Sequence of chain 1.G:
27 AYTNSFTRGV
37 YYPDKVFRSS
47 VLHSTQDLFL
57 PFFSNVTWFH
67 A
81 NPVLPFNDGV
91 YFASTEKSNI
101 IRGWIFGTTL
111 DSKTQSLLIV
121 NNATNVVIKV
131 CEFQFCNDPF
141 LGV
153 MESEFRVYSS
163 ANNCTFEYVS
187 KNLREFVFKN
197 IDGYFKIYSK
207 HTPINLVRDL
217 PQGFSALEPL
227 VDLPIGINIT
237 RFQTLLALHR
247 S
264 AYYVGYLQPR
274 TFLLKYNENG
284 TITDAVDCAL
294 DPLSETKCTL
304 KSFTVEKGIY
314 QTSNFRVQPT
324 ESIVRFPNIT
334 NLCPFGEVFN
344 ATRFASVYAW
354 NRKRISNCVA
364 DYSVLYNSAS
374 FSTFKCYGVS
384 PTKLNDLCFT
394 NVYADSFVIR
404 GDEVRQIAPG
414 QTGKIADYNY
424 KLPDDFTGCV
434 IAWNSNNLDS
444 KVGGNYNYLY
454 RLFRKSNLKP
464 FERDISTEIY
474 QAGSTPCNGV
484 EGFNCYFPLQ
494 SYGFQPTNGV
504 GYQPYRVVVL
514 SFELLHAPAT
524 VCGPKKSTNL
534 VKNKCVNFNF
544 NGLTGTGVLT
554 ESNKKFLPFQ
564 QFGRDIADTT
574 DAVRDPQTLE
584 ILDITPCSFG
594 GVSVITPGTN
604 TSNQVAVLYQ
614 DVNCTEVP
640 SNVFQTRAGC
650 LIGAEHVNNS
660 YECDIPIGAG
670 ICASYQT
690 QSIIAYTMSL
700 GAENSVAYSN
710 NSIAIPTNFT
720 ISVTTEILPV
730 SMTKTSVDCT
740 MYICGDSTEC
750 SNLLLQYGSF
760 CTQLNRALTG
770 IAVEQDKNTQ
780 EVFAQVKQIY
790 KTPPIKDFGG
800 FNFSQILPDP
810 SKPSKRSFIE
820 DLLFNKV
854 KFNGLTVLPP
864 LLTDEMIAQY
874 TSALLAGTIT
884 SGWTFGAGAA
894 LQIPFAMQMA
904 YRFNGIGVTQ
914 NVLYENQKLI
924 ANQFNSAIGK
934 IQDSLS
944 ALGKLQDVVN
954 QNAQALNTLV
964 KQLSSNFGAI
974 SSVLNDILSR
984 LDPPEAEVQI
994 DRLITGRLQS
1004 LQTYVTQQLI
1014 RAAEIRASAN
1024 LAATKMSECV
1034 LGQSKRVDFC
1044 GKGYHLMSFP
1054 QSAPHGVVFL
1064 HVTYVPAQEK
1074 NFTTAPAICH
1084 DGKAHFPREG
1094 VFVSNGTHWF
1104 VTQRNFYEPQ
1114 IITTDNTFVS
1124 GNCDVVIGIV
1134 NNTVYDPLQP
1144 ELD

This small molecule binds to this protein.
Small molecule (SMILES): CC(=O)N[C@@H]1[C@@H](O)[C@H](O)[C@@H](CO)O[C@H]1O

Binding-site contacts:
Ligand atom C5 contacts residue ASN657 of chain 1.G at 3.7 Å.
Ligand atom C2 contacts residue ASN657 of chain 1.G at 2.4 Å.
Ligand atom C7 contacts residue ASN657 of chain 1.G at 3.6 Å.
Ligand atom O5 contacts residue ASN657 of chain 1.G at 2.4 Å (h-bond).
Ligand atom C8 contacts residue HIS655 of chain 1.G at 4.2 Å.
Ligand atom C1 contacts residue ASN657 of chain 1.G at 1.4 Å.
Ligand atom O7 contacts residue ASN657 of chain 1.G at 3.8 Å.
Ligand atom C3 contacts residue ASN657 of chain 1.G at 3.8 Å.
Ligand atom C4 contacts residue ASN657 of chain 1.G at 4.2 Å.
Ligand atom N2 contacts residue ASN657 of chain 1.G at 2.9 Å (h-bond).